Sequence of chain 19.B:
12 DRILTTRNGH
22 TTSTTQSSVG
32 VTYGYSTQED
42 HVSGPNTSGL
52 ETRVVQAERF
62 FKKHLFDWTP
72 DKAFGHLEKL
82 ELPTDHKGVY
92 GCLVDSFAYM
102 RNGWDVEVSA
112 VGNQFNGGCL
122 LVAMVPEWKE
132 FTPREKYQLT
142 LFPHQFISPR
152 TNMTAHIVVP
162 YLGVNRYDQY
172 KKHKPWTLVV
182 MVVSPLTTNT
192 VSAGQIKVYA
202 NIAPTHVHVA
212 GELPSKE

Binding-site contacts:
Ligand atom CA contacts residue ASP12 of chain 19.B at 3.7 Å.
Ligand atom CD2 contacts residue ASP106 of chain 19.B at 4.1 Å.
Ligand atom O contacts residue THR17 of chain 19.B at 3.8 Å.
Ligand atom CA contacts residue ARG18 of chain 19.B at 3.8 Å.
Ligand atom N contacts residue THR16 of chain 19.B at 2.9 Å (h-bond).
Ligand atom O contacts residue ILE14 of chain 19.B at 3.5 Å (h-bond).
Ligand atom C contacts residue ILE14 of chain 19.B at 3.6 Å (hydrophobic).
Ligand atom CG contacts residue THR17 of chain 19.B at 4.3 Å.
Ligand atom CD1 contacts residue ASP12 of chain 19.B at 3.8 Å.
Ligand atom CD1 contacts residue THR16 of chain 19.B at 3.1 Å.
Ligand atom C contacts residue ARG18 of chain 19.B at 3.8 Å.
Ligand atom C contacts residue THR16 of chain 19.B at 4.2 Å.
Ligand atom N contacts residue ASP12 of chain 19.B at 4.1 Å.
Ligand atom N contacts residue ILE14 of chain 19.B at 3.0 Å (h-bond).
Ligand atom CB contacts residue ILE14 of chain 19.B at 4.1 Å (hydrophobic).
Ligand atom CB contacts residue LEU15 of chain 19.B at 4.1 Å (hydrophobic).
Ligand atom O contacts residue ARG18 of chain 19.B at 3.6 Å (salt-bridge).
Ligand atom CB contacts residue THR16 of chain 19.B at 4.2 Å.
Ligand atom CG contacts residue THR16 of chain 19.B at 4.0 Å.
Ligand atom C contacts residue ILE14 of chain 19.B at 4.2 Å (hydrophobic).
Ligand atom CB contacts residue THR17 of chain 19.B at 4.0 Å.
Ligand atom N contacts residue ILE14 of chain 19.B at 3.5 Å.
Ligand atom C contacts residue THR16 of chain 19.B at 3.7 Å.
Ligand atom CB contacts residue ARG18 of chain 19.B at 4.2 Å.
Ligand atom O contacts residue LEU15 of chain 19.B at 3.5 Å.
Ligand atom CD2 contacts residue THR17 of chain 19.B at 3.7 Å.
Ligand atom CD2 contacts residue VAL32 of chain 19.B at 3.9 Å (hydrophobic).
Ligand atom C contacts residue ARG18 of chain 19.B at 4.1 Å.
Ligand atom CA contacts residue ILE14 of chain 19.B at 3.3 Å (hydrophobic).
Ligand atom O contacts residue ARG18 of chain 19.B at 3.0 Å (salt-bridge).
Ligand atom CE1 contacts residue ASP12 of chain 19.B at 3.5 Å.
Ligand atom CD1 contacts residue ILE14 of chain 19.B at 3.6 Å (hydrophobic).
Ligand atom CG contacts residue ILE14 of chain 19.B at 4.2 Å (hydrophobic).
Ligand atom O contacts residue ILE14 of chain 19.B at 3.1 Å.
Ligand atom O contacts residue THR16 of chain 19.B at 3.1 Å (h-bond).
Ligand atom C contacts residue ILE14 of chain 19.B at 3.4 Å (hydrophobic).
Ligand atom CD2 contacts residue HIS157 of chain 19.B at 3.7 Å.
Ligand atom CA contacts residue ILE14 of chain 19.B at 4.0 Å (hydrophobic).
Ligand atom CD1 contacts residue TYR34 of chain 19.B at 3.0 Å (hydrophobic).
Ligand atom CA contacts residue THR16 of chain 19.B at 3.6 Å.

A protein and the small-molecule ligand that binds it are described below.
Small molecule (SMILES): CC(C)C[C@H](NC(=O)[C@H](C)NC(=O)CNC(=O)[C@@H](N)Cc1ccccc1)C(=O)N[C@@H](CC(C)C)C(=O)N[C@@H](C)C(=O)O